Binding-site contacts:
Ligand atom CAI contacts residue PHE315 of chain 1.A at 3.6 Å (hydrophobic).
Ligand atom CAF contacts residue PRO383 of chain 1.A at 3.9 Å (hydrophobic).
Ligand atom CAQ contacts residue TYR384 of chain 1.A at 3.9 Å (hydrophobic).
Ligand atom CAM contacts residue ALA138 of chain 1.A at 3.9 Å (hydrophobic).
Ligand atom CAP contacts residue GLN135 of chain 1.A at 3.7 Å.
Ligand atom OAN contacts residue GLN137 of chain 1.A at 3.1 Å (h-bond).
Ligand atom CAK contacts residue TYR379 of chain 1.A at 3.9 Å (hydrophobic).
Ligand atom CAB contacts residue PRO375 of chain 1.A at 3.9 Å (hydrophobic).
Ligand atom CAM contacts residue PRO375 of chain 1.A at 3.5 Å (hydrophobic).
Ligand atom NAT contacts residue GLN135 of chain 1.A at 2.8 Å (h-bond).
Ligand atom CAS contacts residue GLN137 of chain 1.A at 3.5 Å.
Ligand atom CAE contacts residue PHE315 of chain 1.A at 3.5 Å (hydrophobic).
Ligand atom CAE contacts residue VAL368 of chain 1.A at 3.6 Å (hydrophobic).
Ligand atom CAO contacts residue TYR268 of chain 1.A at 3.5 Å (hydrophobic).
Ligand atom CAA contacts residue ALA378 of chain 1.A at 3.5 Å (hydrophobic).
Ligand atom CAJ contacts residue PHE315 of chain 1.A at 3.3 Å (hydrophobic).
Ligand atom CAD contacts residue LEU370 of chain 1.A at 3.8 Å (hydrophobic).
Ligand atom CAB contacts residue ALA378 of chain 1.A at 3.8 Å (hydrophobic).
Ligand atom CAR contacts residue TYR268 of chain 1.A at 3.9 Å (hydrophobic).
Ligand atom CAS contacts residue GLY270 of chain 1.A at 3.3 Å.
Ligand atom CAS contacts residue MET271 of chain 1.A at 3.5 Å (hydrophobic).
Ligand atom CAB contacts residue TYR379 of chain 1.A at 3.5 Å (hydrophobic).
Ligand atom CAQ contacts residue TYR268 of chain 1.A at 3.7 Å (hydrophobic).
Ligand atom CAL contacts residue TYR379 of chain 1.A at 3.8 Å (hydrophobic).
Ligand atom CAA contacts residue TYR379 of chain 1.A at 3.8 Å (hydrophobic).
Ligand atom CAE contacts residue TRP312 of chain 1.A at 3.5 Å (hydrophobic).
Ligand atom CAR contacts residue GLY270 of chain 1.A at 3.5 Å.
Ligand atom CAJ contacts residue GLN137 of chain 1.A at 3.7 Å.
Ligand atom NAT contacts residue GLN137 of chain 1.A at 2.8 Å (h-bond).
Ligand atom CAQ contacts residue TYR379 of chain 1.A at 3.4 Å (hydrophobic).
Ligand atom CAK contacts residue GLN137 of chain 1.A at 3.8 Å.
Ligand atom CAS contacts residue GLN135 of chain 1.A at 3.3 Å.
Ligand atom CAP contacts residue GLN137 of chain 1.A at 3.8 Å.
Ligand atom CAG contacts residue PRO375 of chain 1.A at 3.6 Å (hydrophobic).
Ligand atom NAT contacts residue MET271 of chain 1.A at 3.6 Å.
Ligand atom CAH contacts residue ALA138 of chain 1.A at 3.9 Å (hydrophobic).
Ligand atom CAP contacts residue TYR268 of chain 1.A at 3.4 Å (hydrophobic).
Ligand atom CAO contacts residue GLN137 of chain 1.A at 3.6 Å.
Ligand atom CAD contacts residue PHE315 of chain 1.A at 3.5 Å (hydrophobic).
Ligand atom CAD contacts residue TRP312 of chain 1.A at 3.3 Å (hydrophobic).

Sequence of chain 1.A:
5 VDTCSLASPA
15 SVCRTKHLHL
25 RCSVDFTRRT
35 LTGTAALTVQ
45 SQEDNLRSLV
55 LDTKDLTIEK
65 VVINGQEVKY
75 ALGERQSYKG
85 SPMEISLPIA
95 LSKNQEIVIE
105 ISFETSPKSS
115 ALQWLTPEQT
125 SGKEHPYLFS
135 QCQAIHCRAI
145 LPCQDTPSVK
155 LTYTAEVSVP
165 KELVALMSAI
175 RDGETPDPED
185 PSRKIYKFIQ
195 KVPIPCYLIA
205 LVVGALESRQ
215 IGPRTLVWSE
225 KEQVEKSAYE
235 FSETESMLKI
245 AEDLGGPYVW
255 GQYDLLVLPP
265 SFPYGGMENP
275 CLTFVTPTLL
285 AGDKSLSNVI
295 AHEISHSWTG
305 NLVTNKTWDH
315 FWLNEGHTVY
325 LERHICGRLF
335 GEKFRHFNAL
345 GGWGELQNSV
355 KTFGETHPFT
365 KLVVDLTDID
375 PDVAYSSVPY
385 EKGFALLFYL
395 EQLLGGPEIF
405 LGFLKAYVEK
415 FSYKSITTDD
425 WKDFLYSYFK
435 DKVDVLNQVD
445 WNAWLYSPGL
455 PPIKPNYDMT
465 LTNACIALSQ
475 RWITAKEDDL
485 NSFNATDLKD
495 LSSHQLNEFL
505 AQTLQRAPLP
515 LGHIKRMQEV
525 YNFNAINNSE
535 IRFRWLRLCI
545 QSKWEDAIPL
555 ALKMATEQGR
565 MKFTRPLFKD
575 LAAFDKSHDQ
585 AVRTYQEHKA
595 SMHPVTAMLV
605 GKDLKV

This protein binds this small molecule.
Small molecule (SMILES): c1ccc(Cc2ccc(OC[C@H]3CCCN3)cc2)cc1